This protein binds this small molecule.
Small molecule (SMILES): O=C([O-])C(=O)[O-]

Sequence of chain 1.A:
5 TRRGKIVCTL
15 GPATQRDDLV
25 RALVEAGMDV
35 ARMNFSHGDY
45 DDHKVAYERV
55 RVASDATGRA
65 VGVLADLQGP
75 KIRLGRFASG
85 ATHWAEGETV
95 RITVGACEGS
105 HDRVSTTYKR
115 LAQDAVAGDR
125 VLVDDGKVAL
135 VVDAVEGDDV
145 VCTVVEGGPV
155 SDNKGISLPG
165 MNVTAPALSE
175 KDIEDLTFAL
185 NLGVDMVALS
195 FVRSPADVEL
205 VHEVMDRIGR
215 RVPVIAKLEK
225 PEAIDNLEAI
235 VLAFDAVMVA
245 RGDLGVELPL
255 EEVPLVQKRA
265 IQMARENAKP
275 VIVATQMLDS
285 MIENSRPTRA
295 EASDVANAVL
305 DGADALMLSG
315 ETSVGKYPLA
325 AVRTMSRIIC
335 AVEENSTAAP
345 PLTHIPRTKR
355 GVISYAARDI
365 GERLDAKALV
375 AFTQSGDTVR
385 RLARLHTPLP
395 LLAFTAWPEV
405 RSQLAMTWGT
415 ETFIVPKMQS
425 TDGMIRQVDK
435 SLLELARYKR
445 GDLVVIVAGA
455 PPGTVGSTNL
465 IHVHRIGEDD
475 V

Binding-site contacts:
Ligand atom C1 contacts residue ARG245 of chain 1.A at 4.2 Å.
Ligand atom O2 contacts residue MG1 of chain 1.G at 4.1 Å.
Ligand atom C2 contacts residue ASP247 of chain 1.A at 4.3 Å.
Ligand atom O3 contacts residue ALA244 of chain 1.A at 3.8 Å.
Ligand atom O4 contacts residue MG1 of chain 1.G at 2.1 Å.
Ligand atom C1 contacts residue GLY246 of chain 1.A at 3.7 Å.
Ligand atom O1 contacts residue ASP247 of chain 1.A at 3.7 Å.
Ligand atom O1 contacts residue ARG245 of chain 1.A at 3.4 Å (salt-bridge).
Ligand atom C1 contacts residue THR279 of chain 1.A at 3.7 Å.
Ligand atom C2 contacts residue MG1 of chain 1.G at 2.9 Å.
Ligand atom C2 contacts residue THR279 of chain 1.A at 3.9 Å.
Ligand atom O2 contacts residue ALA244 of chain 1.A at 4.2 Å.
Ligand atom O3 contacts residue MG1 of chain 1.G at 2.2 Å.
Ligand atom O1 contacts residue THR279 of chain 1.A at 2.8 Å (h-bond).
Ligand atom O4 contacts residue GLU223 of chain 1.A at 3.2 Å (salt-bridge).
Ligand atom O4 contacts residue ALA244 of chain 1.A at 3.9 Å.
Ligand atom O2 contacts residue LYS221 of chain 1.A at 4.3 Å.
Ligand atom C2 contacts residue LYS221 of chain 1.A at 3.9 Å.
Ligand atom O3 contacts residue GLY246 of chain 1.A at 3.8 Å.
Ligand atom C2 contacts residue GLU223 of chain 1.A at 3.8 Å.
Ligand atom O2 contacts residue ALA278 of chain 1.A at 4.4 Å.
Ligand atom O3 contacts residue ASP247 of chain 1.A at 2.5 Å (salt-bridge).
Ligand atom C1 contacts residue ALA244 of chain 1.A at 3.7 Å (hydrophobic).
Ligand atom O4 contacts residue ASP247 of chain 1.A at 4.0 Å.
Ligand atom O1 contacts residue ALA244 of chain 1.A at 3.4 Å.
Ligand atom O2 contacts residue THR279 of chain 1.A at 3.1 Å (h-bond).
Ligand atom O2 contacts residue MET311 of chain 1.A at 4.3 Å.
Ligand atom O3 contacts residue GLU223 of chain 1.A at 2.8 Å (salt-bridge).
Ligand atom C1 contacts residue ASP247 of chain 1.A at 3.6 Å.
Ligand atom C2 contacts residue ALA244 of chain 1.A at 3.7 Å (hydrophobic).
Ligand atom C1 contacts residue MG1 of chain 1.G at 2.9 Å.
Ligand atom O1 contacts residue MG1 of chain 1.G at 4.2 Å.
Ligand atom C1 contacts residue GLU223 of chain 1.A at 3.6 Å.
Ligand atom O1 contacts residue GLY246 of chain 1.A at 2.8 Å (h-bond).
Ligand atom O4 contacts residue LYS221 of chain 1.A at 2.8 Å (salt-bridge).